A small-molecule ligand and the protein it binds are described below.
Small molecule (SMILES): NC(=O)CC[C@H](N)C(=O)O

Sequence of chain 1.G:
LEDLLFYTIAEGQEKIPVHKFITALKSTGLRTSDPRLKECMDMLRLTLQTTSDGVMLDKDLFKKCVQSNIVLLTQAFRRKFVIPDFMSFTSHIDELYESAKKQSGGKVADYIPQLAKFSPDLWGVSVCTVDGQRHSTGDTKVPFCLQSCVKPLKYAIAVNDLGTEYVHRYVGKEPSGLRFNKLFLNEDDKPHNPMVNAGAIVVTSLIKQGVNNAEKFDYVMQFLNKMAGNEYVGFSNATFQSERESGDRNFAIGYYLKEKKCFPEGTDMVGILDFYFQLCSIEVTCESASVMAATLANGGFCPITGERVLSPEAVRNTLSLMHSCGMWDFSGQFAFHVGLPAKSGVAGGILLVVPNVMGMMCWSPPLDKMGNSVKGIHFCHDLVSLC

Binding-site contacts:
Ligand atom C contacts residue ASN388 of chain 1.G at 3.5 Å.
Ligand atom CG contacts residue LYS289 of chain 1.G at 3.4 Å.
Ligand atom CG contacts residue CYS418 of chain 1.G at 4.5 Å (hydrophobic).
Ligand atom CA contacts residue TYR249 of chain 1.G at 3.8 Å (hydrophobic).
Ligand atom N contacts residue ILE250 of chain 1.G at 3.4 Å.
Ligand atom OE1 contacts residue LYS289 of chain 1.G at 3.2 Å (salt-bridge).
Ligand atom OE1 contacts residue PHE318 of chain 1.G at 3.5 Å.
Ligand atom C contacts residue ASN335 of chain 1.G at 3.9 Å.
Ligand atom CD contacts residue TYR414 of chain 1.G at 4.1 Å (hydrophobic).
Ligand atom OE1 contacts residue TYR414 of chain 1.G at 3.9 Å.
Ligand atom CD contacts residue ASN335 of chain 1.G at 3.7 Å.
Ligand atom CG contacts residue SER286 of chain 1.G at 2.7 Å.
Ligand atom NE2 contacts residue LYS289 of chain 1.G at 3.5 Å (salt-bridge).
Ligand atom N contacts residue TYR249 of chain 1.G at 3.1 Å.
Ligand atom CA contacts residue VAL484 of chain 1.G at 4.0 Å (hydrophobic).
Ligand atom CB contacts residue VAL484 of chain 1.G at 3.6 Å (hydrophobic).
Ligand atom N contacts residue GLU381 of chain 1.G at 4.0 Å.
Ligand atom OXT contacts residue GLU381 of chain 1.G at 4.1 Å.
Ligand atom O contacts residue GLU381 of chain 1.G at 2.9 Å (salt-bridge).
Ligand atom CD contacts residue LYS289 of chain 1.G at 3.1 Å.
Ligand atom OXT contacts residue ASN335 of chain 1.G at 3.1 Å (h-bond).
Ligand atom NE2 contacts residue VAL484 of chain 1.G at 3.6 Å.
Ligand atom NE2 contacts residue SER286 of chain 1.G at 2.1 Å (h-bond).
Ligand atom CB contacts residue SER286 of chain 1.G at 3.6 Å.
Ligand atom N contacts residue VAL484 of chain 1.G at 3.7 Å.
Ligand atom NE2 contacts residue PHE318 of chain 1.G at 3.4 Å.
Ligand atom OE1 contacts residue SER286 of chain 1.G at 3.5 Å (h-bond).
Ligand atom O contacts residue PHE415 of chain 1.G at 4.4 Å.
Ligand atom O contacts residue TYR414 of chain 1.G at 4.1 Å.
Ligand atom O contacts residue ASN388 of chain 1.G at 3.1 Å (h-bond).
Ligand atom CG contacts residue TYR414 of chain 1.G at 3.6 Å (hydrophobic).
Ligand atom CB contacts residue GLN285 of chain 1.G at 3.9 Å.
Ligand atom CG contacts residue ASN335 of chain 1.G at 4.4 Å.
Ligand atom OXT contacts residue ASN319 of chain 1.G at 4.4 Å.
Ligand atom OXT contacts residue ASN388 of chain 1.G at 2.7 Å (h-bond).
Ligand atom C contacts residue GLU381 of chain 1.G at 3.7 Å.
Ligand atom OE1 contacts residue ASN335 of chain 1.G at 2.5 Å (h-bond).
Ligand atom CD contacts residue PHE318 of chain 1.G at 4.0 Å (hydrophobic).
Ligand atom CD contacts residue SER286 of chain 1.G at 2.5 Å.
Ligand atom C contacts residue TYR414 of chain 1.G at 4.4 Å (hydrophobic).